Sequence of chain 3.A:
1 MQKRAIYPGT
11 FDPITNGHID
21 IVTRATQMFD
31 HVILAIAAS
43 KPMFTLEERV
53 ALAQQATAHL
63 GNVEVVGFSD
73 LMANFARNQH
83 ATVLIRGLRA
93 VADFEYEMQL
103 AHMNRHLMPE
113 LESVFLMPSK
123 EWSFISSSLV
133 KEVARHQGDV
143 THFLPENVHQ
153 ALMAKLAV

Binding-site contacts:
Ligand atom C9 contacts residue ARG88 of chain 3.A at 4.4 Å.
Ligand atom O11 contacts residue LEU102 of chain 3.A at 4.3 Å.
Ligand atom C12 contacts residue ARG88 of chain 3.A at 3.4 Å.
Ligand atom C12 contacts residue LEU102 of chain 3.A at 3.6 Å (hydrophobic).
Ligand atom C9 contacts residue ASN106 of chain 3.A at 3.8 Å.
Ligand atom C8 contacts residue MET74 of chain 3.A at 3.7 Å (hydrophobic).
Ligand atom N3 contacts residue MET74 of chain 3.A at 4.4 Å.
Ligand atom C10 contacts residue PHE70 of chain 3.A at 4.5 Å (hydrophobic).
Ligand atom C10 contacts residue ALA37 of chain 3.A at 3.4 Å (hydrophobic).
Ligand atom C5 contacts residue ARG88 of chain 3.A at 3.2 Å.
Ligand atom C4 contacts residue DMS1 of chain 3.F at 3.0 Å.
Ligand atom C9 contacts residue LEU102 of chain 3.A at 4.5 Å (hydrophobic).
Ligand atom C12 contacts residue GLU99 of chain 3.A at 3.6 Å.
Ligand atom C6 contacts residue ARG88 of chain 3.A at 3.6 Å.
Ligand atom C6 contacts residue PRO8 of chain 3.A at 3.7 Å (hydrophobic).
Ligand atom O11 contacts residue ARG88 of chain 3.A at 4.3 Å.
Ligand atom C5 contacts residue MET74 of chain 3.A at 4.2 Å (hydrophobic).
Ligand atom C1 contacts residue DMS1 of chain 3.F at 4.3 Å.
Ligand atom C8 contacts residue DMS1 of chain 3.F at 3.2 Å.
Ligand atom C5 contacts residue PRO8 of chain 3.A at 3.9 Å (hydrophobic).
Ligand atom C12 contacts residue ASN106 of chain 3.A at 3.5 Å.
Ligand atom C10 contacts residue THR10 of chain 3.A at 3.8 Å.
Ligand atom C7 contacts residue GLY9 of chain 3.A at 4.0 Å.
Ligand atom C6 contacts residue GLY9 of chain 3.A at 3.7 Å.
Ligand atom C2 contacts residue MET74 of chain 3.A at 4.2 Å (hydrophobic).
Ligand atom O11 contacts residue ASN106 of chain 3.A at 2.8 Å (h-bond).
Ligand atom C2 contacts residue PRO8 of chain 3.A at 4.1 Å (hydrophobic).
Ligand atom C7 contacts residue PRO8 of chain 3.A at 4.5 Å (hydrophobic).
Ligand atom C9 contacts residue MET74 of chain 3.A at 3.5 Å (hydrophobic).
Ligand atom C2 contacts residue ARG88 of chain 3.A at 3.6 Å.
Ligand atom C4 contacts residue MET74 of chain 3.A at 3.6 Å (hydrophobic).
Ligand atom C8 contacts residue ASN106 of chain 3.A at 4.1 Å.
Ligand atom C10 contacts residue GLY9 of chain 3.A at 3.4 Å.
Ligand atom C1 contacts residue MET74 of chain 3.A at 3.9 Å (hydrophobic).
Ligand atom O11 contacts residue MET74 of chain 3.A at 3.5 Å.
Ligand atom O11 contacts residue LEU86 of chain 3.A at 4.2 Å.

This small molecule binds to this protein.
Small molecule (SMILES): COc1ccc2[nH]c(C)cc2c1